This protein binds this small molecule.
Small molecule (SMILES): O=CCOCCO

Binding-site contacts:
Ligand atom O2 contacts residue SER309 of chain 1.B at 3.9 Å.
Ligand atom C1 contacts residue ASP304 of chain 1.B at 3.6 Å.
Ligand atom O2 contacts residue GLY305 of chain 1.B at 4.2 Å.
Ligand atom C3 contacts residue SER309 of chain 1.B at 3.9 Å.
Ligand atom C2 contacts residue SER309 of chain 1.B at 4.3 Å.
Ligand atom O1 contacts residue ASP304 of chain 1.B at 4.1 Å.
Ligand atom O4 contacts residue SER309 of chain 1.B at 3.9 Å.
Ligand atom O4 contacts residue ASP310 of chain 1.B at 3.3 Å (salt-bridge).
Ligand atom C2 contacts residue GLY305 of chain 1.B at 3.8 Å.
Ligand atom C4 contacts residue SER309 of chain 1.B at 3.4 Å.
Ligand atom C1 contacts residue GLY305 of chain 1.B at 3.8 Å.
Ligand atom C4 contacts residue ASP310 of chain 1.B at 4.4 Å.

Sequence of chain 1.B:
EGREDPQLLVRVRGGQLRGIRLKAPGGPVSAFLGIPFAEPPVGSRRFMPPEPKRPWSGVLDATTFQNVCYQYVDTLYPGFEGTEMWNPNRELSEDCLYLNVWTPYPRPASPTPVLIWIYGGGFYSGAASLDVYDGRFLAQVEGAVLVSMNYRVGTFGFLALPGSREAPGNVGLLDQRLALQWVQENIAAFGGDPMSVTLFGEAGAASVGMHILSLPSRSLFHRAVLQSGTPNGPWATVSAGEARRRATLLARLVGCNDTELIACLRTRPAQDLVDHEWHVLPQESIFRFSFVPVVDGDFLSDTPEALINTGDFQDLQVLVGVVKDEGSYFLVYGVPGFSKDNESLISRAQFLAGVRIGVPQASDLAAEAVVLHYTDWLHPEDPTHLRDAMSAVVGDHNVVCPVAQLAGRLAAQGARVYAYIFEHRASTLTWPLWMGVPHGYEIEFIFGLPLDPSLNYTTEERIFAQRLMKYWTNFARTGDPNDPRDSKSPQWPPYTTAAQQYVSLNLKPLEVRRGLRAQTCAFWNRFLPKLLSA